The protein below binds the small molecule below.
Small molecule (SMILES): CC(=O)N[C@@H]1[C@@H](O)[C@H](O)[C@@H](CO)O[C@H]1O

Binding-site contacts:
Ligand atom C5 contacts residue ASN546 of chain 1.B at 3.6 Å.
Ligand atom C3 contacts residue ASN546 of chain 1.B at 3.8 Å.
Ligand atom O6 contacts residue SER548 of chain 1.B at 3.0 Å (h-bond).
Ligand atom O5 contacts residue SER548 of chain 1.B at 3.4 Å (h-bond).
Ligand atom C1 contacts residue ASN546 of chain 1.B at 1.5 Å.
Ligand atom C2 contacts residue ASN546 of chain 1.B at 2.5 Å.
Ligand atom C1 contacts residue SER548 of chain 1.B at 3.9 Å.
Ligand atom C5 contacts residue SER548 of chain 1.B at 3.4 Å.
Ligand atom C8 contacts residue ASN546 of chain 1.B at 4.4 Å.
Ligand atom O5 contacts residue ASN546 of chain 1.B at 2.3 Å (h-bond).
Ligand atom O7 contacts residue ASN546 of chain 1.B at 3.0 Å (h-bond).
Ligand atom C4 contacts residue ASN546 of chain 1.B at 4.2 Å.
Ligand atom N2 contacts residue ASN546 of chain 1.B at 3.0 Å (h-bond).
Ligand atom O6 contacts residue GLY517 of chain 1.B at 4.0 Å.
Ligand atom C6 contacts residue GLY517 of chain 1.B at 4.4 Å.
Ligand atom C6 contacts residue SER548 of chain 1.B at 3.6 Å.
Ligand atom C7 contacts residue ASN546 of chain 1.B at 3.2 Å.

Sequence of chain 1.B:
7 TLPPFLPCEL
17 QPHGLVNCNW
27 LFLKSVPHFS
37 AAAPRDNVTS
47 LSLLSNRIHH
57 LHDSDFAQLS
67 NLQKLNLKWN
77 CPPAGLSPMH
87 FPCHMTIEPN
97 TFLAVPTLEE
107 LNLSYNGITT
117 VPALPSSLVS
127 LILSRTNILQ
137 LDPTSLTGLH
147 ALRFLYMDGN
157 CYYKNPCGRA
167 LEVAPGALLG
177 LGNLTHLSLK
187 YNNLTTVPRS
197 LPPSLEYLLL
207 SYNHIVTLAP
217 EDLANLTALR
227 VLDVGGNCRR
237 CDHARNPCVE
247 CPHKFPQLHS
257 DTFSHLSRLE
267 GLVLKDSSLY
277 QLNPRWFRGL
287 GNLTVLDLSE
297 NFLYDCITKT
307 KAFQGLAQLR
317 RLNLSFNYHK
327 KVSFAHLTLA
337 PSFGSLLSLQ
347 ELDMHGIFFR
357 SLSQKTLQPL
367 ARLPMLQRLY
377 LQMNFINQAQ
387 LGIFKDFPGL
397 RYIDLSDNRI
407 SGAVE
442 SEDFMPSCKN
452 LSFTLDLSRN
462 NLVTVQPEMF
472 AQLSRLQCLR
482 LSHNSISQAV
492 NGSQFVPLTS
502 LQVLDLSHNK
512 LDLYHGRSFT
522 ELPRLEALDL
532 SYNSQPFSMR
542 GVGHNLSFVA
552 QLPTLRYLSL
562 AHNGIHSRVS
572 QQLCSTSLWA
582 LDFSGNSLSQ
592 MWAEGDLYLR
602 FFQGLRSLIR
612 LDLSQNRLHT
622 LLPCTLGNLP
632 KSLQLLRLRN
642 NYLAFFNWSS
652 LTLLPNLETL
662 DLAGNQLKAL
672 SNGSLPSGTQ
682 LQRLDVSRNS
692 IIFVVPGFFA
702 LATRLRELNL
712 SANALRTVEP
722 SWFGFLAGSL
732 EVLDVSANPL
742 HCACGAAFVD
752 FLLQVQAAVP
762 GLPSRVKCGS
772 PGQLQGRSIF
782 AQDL